This protein binds this small molecule.
Small molecule (SMILES): COc1ccc2sc(-c3cncc(NC(C)=O)c3)nc2c1

Sequence of chain 1.A:
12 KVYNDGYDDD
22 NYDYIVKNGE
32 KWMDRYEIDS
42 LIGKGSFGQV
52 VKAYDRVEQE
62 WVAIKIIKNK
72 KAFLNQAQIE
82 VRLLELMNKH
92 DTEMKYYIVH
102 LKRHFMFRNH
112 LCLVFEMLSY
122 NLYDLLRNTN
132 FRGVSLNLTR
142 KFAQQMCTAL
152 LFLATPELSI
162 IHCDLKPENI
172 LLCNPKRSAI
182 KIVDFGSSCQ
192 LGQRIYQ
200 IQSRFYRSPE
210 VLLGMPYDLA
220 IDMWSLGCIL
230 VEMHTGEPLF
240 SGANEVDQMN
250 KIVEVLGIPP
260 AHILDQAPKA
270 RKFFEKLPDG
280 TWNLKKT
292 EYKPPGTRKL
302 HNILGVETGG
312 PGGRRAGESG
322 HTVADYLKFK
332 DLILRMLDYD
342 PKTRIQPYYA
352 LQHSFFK

Binding-site contacts:
Ligand atom CAS contacts residue PHE48 of chain 1.A at 3.5 Å (hydrophobic).
Ligand atom OAB contacts residue MET118 of chain 1.A at 3.6 Å.
Ligand atom CAD contacts residue MET118 of chain 1.A at 3.7 Å (hydrophobic).
Ligand atom CAE contacts residue LEU119 of chain 1.A at 3.6 Å (hydrophobic).
Ligand atom CAK contacts residue ALA64 of chain 1.A at 4.1 Å (hydrophobic).
Ligand atom CAO contacts residue PHE48 of chain 1.A at 3.9 Å (hydrophobic).
Ligand atom CAC contacts residue LEU172 of chain 1.A at 3.6 Å (hydrophobic).
Ligand atom CAC contacts residue ALA64 of chain 1.A at 3.8 Å (hydrophobic).
Ligand atom CAA contacts residue LEU119 of chain 1.A at 3.6 Å (hydrophobic).
Ligand atom CAJ contacts residue ALA64 of chain 1.A at 4.1 Å (hydrophobic).
Ligand atom CAJ contacts residue LEU172 of chain 1.A at 3.5 Å (hydrophobic).
Ligand atom CAP contacts residue ASP185 of chain 1.A at 3.6 Å.
Ligand atom CAR contacts residue PHE48 of chain 1.A at 3.7 Å (hydrophobic).
Ligand atom CAD contacts residue GLU117 of chain 1.A at 3.2 Å.
Ligand atom NAQ contacts residue PHE48 of chain 1.A at 3.8 Å.
Ligand atom CAK contacts residue LEU172 of chain 1.A at 3.5 Å (hydrophobic).
Ligand atom CAC contacts residue LEU119 of chain 1.A at 3.8 Å (hydrophobic).
Ligand atom CAM contacts residue LYS66 of chain 1.A at 3.9 Å.
Ligand atom CAE contacts residue ALA64 of chain 1.A at 3.6 Å (hydrophobic).
Ligand atom OAB contacts residue ILE43 of chain 1.A at 4.0 Å.
Ligand atom CAD contacts residue ALA64 of chain 1.A at 3.6 Å (hydrophobic).
Ligand atom NAQ contacts residue ASP185 of chain 1.A at 3.2 Å (salt-bridge).
Ligand atom CAF contacts residue ALA64 of chain 1.A at 3.9 Å (hydrophobic).
Ligand atom CAE contacts residue GLU117 of chain 1.A at 3.0 Å.
Ligand atom CAS contacts residue VAL51 of chain 1.A at 3.6 Å (hydrophobic).
Ligand atom NAN contacts residue ASP185 of chain 1.A at 3.7 Å.
Ligand atom CAD contacts residue LEU172 of chain 1.A at 3.8 Å (hydrophobic).
Ligand atom CAD contacts residue LEU119 of chain 1.A at 3.1 Å (hydrophobic).
Ligand atom NAI contacts residue VAL51 of chain 1.A at 4.1 Å.
Ligand atom CAA contacts residue MET118 of chain 1.A at 4.0 Å (hydrophobic).
Ligand atom CAK contacts residue ILE43 of chain 1.A at 3.9 Å (hydrophobic).
Ligand atom SAG contacts residue VAL184 of chain 1.A at 3.6 Å.
Ligand atom OAB contacts residue LEU119 of chain 1.A at 3.1 Å (h-bond).
Ligand atom CAO contacts residue LYS66 of chain 1.A at 3.5 Å.
Ligand atom CAE contacts residue LEU172 of chain 1.A at 3.8 Å (hydrophobic).
Ligand atom CAA contacts residue ILE43 of chain 1.A at 3.7 Å (hydrophobic).
Ligand atom CAO contacts residue ASP185 of chain 1.A at 3.1 Å.
Ligand atom CAF contacts residue LEU172 of chain 1.A at 3.7 Å (hydrophobic).
Ligand atom SAG contacts residue PHE116 of chain 1.A at 3.8 Å.
Ligand atom NAN contacts residue LYS66 of chain 1.A at 3.1 Å.